Sequence of chain 1.A:
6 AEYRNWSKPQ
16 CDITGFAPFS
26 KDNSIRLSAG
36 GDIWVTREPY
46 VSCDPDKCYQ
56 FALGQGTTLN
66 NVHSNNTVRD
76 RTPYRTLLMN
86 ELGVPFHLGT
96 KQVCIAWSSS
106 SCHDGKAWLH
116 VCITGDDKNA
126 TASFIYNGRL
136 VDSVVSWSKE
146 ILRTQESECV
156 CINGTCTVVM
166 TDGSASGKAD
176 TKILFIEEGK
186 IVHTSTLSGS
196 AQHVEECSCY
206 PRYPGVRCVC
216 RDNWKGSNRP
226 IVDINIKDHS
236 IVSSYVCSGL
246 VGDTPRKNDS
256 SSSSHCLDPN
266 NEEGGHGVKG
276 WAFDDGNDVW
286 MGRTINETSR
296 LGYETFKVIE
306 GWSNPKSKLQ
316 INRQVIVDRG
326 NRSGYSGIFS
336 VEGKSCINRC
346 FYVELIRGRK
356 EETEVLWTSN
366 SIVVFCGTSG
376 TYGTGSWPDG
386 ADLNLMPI

Binding-site contacts:
Ligand atom O2 contacts residue GLN315 of chain 3.A at 2.6 Å (h-bond).
Ligand atom O4 contacts residue ASN317 of chain 3.A at 3.5 Å (h-bond).
Ligand atom C2 contacts residue ASN124 of chain 1.A at 2.3 Å.
Ligand atom O3 contacts residue GLN315 of chain 3.A at 2.8 Å (h-bond).
Ligand atom C6 contacts residue ILE316 of chain 3.A at 3.8 Å (hydrophobic).
Ligand atom O3 contacts residue ASN317 of chain 3.A at 3.1 Å (h-bond).
Ligand atom N2 contacts residue ASN124 of chain 1.A at 2.7 Å (h-bond).
Ligand atom C1 contacts residue GLN315 of chain 3.A at 3.8 Å.
Ligand atom C6 contacts residue TYR377 of chain 3.A at 3.4 Å (hydrophobic).
Ligand atom C3 contacts residue GLN315 of chain 3.A at 3.5 Å.
Ligand atom C1 contacts residue ASN124 of chain 1.A at 1.4 Å.
Ligand atom C5 contacts residue ILE316 of chain 3.A at 3.8 Å (hydrophobic).
Ligand atom O2 contacts residue ASN317 of chain 3.A at 3.8 Å.
Ligand atom O5 contacts residue ILE316 of chain 3.A at 3.6 Å.
Ligand atom C6 contacts residue ARG318 of chain 3.A at 3.6 Å.
Ligand atom C7 contacts residue ASN124 of chain 1.A at 3.1 Å.
Ligand atom O6 contacts residue TYR377 of chain 3.A at 3.6 Å.
Ligand atom O3 contacts residue ILE316 of chain 3.A at 3.7 Å.
Ligand atom O3 contacts residue GLN315 of chain 3.A at 3.8 Å.
Ligand atom O5 contacts residue THR379 of chain 3.A at 3.4 Å.
Ligand atom O2 contacts residue ARG318 of chain 3.A at 3.4 Å.
Ligand atom O2 contacts residue ILE316 of chain 3.A at 3.5 Å.
Ligand atom C5 contacts residue TYR377 of chain 3.A at 3.8 Å (hydrophobic).
Ligand atom C3 contacts residue ASN124 of chain 1.A at 3.7 Å.
Ligand atom O6 contacts residue THR379 of chain 3.A at 3.5 Å.
Ligand atom C5 contacts residue ASN124 of chain 1.A at 3.7 Å.
Ligand atom O5 contacts residue ASN124 of chain 1.A at 2.4 Å (h-bond).
Ligand atom C3 contacts residue GLN315 of chain 3.A at 3.7 Å.
Ligand atom O4 contacts residue ARG318 of chain 3.A at 3.7 Å.
Ligand atom C6 contacts residue GLY378 of chain 3.A at 3.3 Å.
Ligand atom O7 contacts residue ASN124 of chain 1.A at 3.3 Å (h-bond).
Ligand atom C3 contacts residue ASN317 of chain 3.A at 3.7 Å.
Ligand atom O6 contacts residue ILE316 of chain 3.A at 3.7 Å.
Ligand atom O5 contacts residue TYR377 of chain 3.A at 3.8 Å.
Ligand atom C2 contacts residue GLN315 of chain 3.A at 3.5 Å.
Ligand atom O7 contacts residue THR379 of chain 3.A at 3.7 Å.
Ligand atom O4 contacts residue ARG318 of chain 3.A at 3.4 Å (salt-bridge).
Ligand atom C4 contacts residue GLN315 of chain 3.A at 3.2 Å.
Ligand atom O6 contacts residue GLY378 of chain 3.A at 2.7 Å (h-bond).
Ligand atom O5 contacts residue GLY378 of chain 3.A at 3.3 Å.

The protein below binds the small molecule below.
Small molecule (SMILES): CC(=O)N[C@H]1[C@H](O[C@H]2[C@H](O)[C@@H](NC(C)=O)CO[C@@H]2CO)O[C@H](CO)[C@@H](O[C@@H]2O[C@H](CO[C@H]3O[C@H](CO)[C@@H](O)[C@H](O)[C@@H]3O)[C@@H](O)[C@H](O[C@H]3O[C@H](CO)[C@@H](O)[C@H](O)[C@@H]3O)[C@@H]2O)[C@@H]1O

Sequence of chain 3.A:
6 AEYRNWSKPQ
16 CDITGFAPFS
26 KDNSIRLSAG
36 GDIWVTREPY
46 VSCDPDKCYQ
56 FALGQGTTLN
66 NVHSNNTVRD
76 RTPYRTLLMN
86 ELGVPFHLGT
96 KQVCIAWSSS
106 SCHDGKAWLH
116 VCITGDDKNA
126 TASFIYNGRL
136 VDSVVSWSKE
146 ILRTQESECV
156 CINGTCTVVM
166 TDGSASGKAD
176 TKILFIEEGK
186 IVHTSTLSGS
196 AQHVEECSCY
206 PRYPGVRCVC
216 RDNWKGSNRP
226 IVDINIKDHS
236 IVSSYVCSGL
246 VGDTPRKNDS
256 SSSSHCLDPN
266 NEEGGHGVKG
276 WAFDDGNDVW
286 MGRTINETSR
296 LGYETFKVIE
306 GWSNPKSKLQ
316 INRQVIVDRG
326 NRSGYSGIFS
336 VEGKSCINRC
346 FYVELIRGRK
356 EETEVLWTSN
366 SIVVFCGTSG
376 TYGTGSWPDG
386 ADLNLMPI